This small molecule binds to this protein.
Small molecule (SMILES): Nc1ncnc2c1ncn2[C@@H]1O[C@H](COP(=O)(O)OP(=O)(O)OC[C@H]2O[C@H](O)[C@H](O)[C@@H]2O)[C@@H](O)[C@H]1O

Binding-site contacts:
Ligand atom O2B contacts residue GLY33 of chain 1.K at 3.7 Å.
Ligand atom O3D contacts residue THR167 of chain 1.K at 3.5 Å (h-bond).
Ligand atom C4' contacts residue GLY306 of chain 1.K at 3.8 Å.
Ligand atom C2 contacts residue TYR376 of chain 1.K at 3.9 Å (hydrophobic).
Ligand atom O1B contacts residue GLY308 of chain 1.K at 3.2 Å (h-bond).
Ligand atom O2A contacts residue GLY35 of chain 1.K at 4.1 Å.
Ligand atom C5' contacts residue GLY306 of chain 1.K at 3.8 Å.
Ligand atom C6 contacts residue GLY35 of chain 1.K at 3.5 Å.
Ligand atom C3D contacts residue PHE307 of chain 1.K at 4.0 Å (hydrophobic).
Ligand atom C6 contacts residue TYR376 of chain 1.K at 3.9 Å (hydrophobic).
Ligand atom PB contacts residue GLY308 of chain 1.K at 3.9 Å.
Ligand atom O3D contacts residue PHE307 of chain 1.K at 3.1 Å.
Ligand atom O2D contacts residue PHE307 of chain 1.K at 3.3 Å.
Ligand atom C2 contacts residue ALA375 of chain 1.K at 3.9 Å (hydrophobic).
Ligand atom N6 contacts residue TYR376 of chain 1.K at 3.9 Å.
Ligand atom O1A contacts residue MET45 of chain 1.K at 3.6 Å.
Ligand atom O2B contacts residue ALA34 of chain 1.K at 2.7 Å (h-bond).
Ligand atom O1D contacts residue ASN81 of chain 1.K at 4.0 Å.
Ligand atom O4' contacts residue GLY306 of chain 1.K at 3.9 Å.
Ligand atom C4D contacts residue GLU83 of chain 1.K at 4.0 Å.
Ligand atom O2A contacts residue ALA34 of chain 1.K at 3.3 Å.
Ligand atom C2D contacts residue PHE307 of chain 1.K at 4.1 Å (hydrophobic).
Ligand atom C2 contacts residue PHE377 of chain 1.K at 3.9 Å (hydrophobic).
Ligand atom O1B contacts residue PHE307 of chain 1.K at 3.2 Å.
Ligand atom O2B contacts residue GLY306 of chain 1.K at 3.7 Å.
Ligand atom C1D contacts residue HIS227 of chain 1.K at 3.9 Å.
Ligand atom C2D contacts residue HIS227 of chain 1.K at 3.9 Å.
Ligand atom N1 contacts residue TYR376 of chain 1.K at 3.6 Å.
Ligand atom O4' contacts residue GLY35 of chain 1.K at 4.1 Å.
Ligand atom C3D contacts residue THR167 of chain 1.K at 3.9 Å.
Ligand atom O4D contacts residue GLU83 of chain 1.K at 2.7 Å (salt-bridge).
Ligand atom C5 contacts residue GLY35 of chain 1.K at 3.8 Å.
Ligand atom O2' contacts residue GLU335 of chain 1.K at 4.0 Å.
Ligand atom C1D contacts residue GLU83 of chain 1.K at 3.2 Å.
Ligand atom N1 contacts residue GLY35 of chain 1.K at 3.8 Å.
Ligand atom O3A contacts residue GLY308 of chain 1.K at 3.7 Å.
Ligand atom N1 contacts residue PHE377 of chain 1.K at 3.3 Å (h-bond).
Ligand atom N6 contacts residue GLY35 of chain 1.K at 3.8 Å.
Ligand atom O1D contacts residue GLU83 of chain 1.K at 3.3 Å (salt-bridge).
Ligand atom O2D contacts residue ASP311 of chain 1.K at 3.4 Å.

Sequence of chain 1.K:
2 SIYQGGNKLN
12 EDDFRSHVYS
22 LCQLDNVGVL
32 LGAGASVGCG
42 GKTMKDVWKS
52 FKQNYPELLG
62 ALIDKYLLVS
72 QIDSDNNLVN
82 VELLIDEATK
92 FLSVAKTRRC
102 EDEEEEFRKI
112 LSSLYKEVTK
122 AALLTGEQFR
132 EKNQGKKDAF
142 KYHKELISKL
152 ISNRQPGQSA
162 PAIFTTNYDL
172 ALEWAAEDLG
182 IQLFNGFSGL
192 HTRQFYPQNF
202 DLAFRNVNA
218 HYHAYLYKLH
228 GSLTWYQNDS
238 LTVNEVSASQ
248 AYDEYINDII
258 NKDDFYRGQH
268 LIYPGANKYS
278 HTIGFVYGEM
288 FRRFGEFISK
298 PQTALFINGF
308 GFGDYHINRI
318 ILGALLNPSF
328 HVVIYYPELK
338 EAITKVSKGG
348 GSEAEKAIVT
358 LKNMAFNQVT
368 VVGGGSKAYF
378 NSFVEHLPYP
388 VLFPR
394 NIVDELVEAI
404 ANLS